The protein below binds the small molecule below.
Small molecule (SMILES): CC[C@H](C)[C@H](NC(=O)[C@@H](N)CC(C)C)C(=O)NCC(=O)N[C@@H](CCCN=C(N)N)C(=O)N[C@H](C=O)[C@@H](C)O

Binding-site contacts:
Ligand atom N contacts residue LYS234 of chain 9.C at 3.6 Å.
Ligand atom CB contacts residue SER233 of chain 9.C at 4.1 Å.
Ligand atom CD contacts residue SER86 of chain 10.A at 3.5 Å.
Ligand atom CA contacts residue SER233 of chain 9.C at 3.6 Å.
Ligand atom NE contacts residue SER86 of chain 10.A at 3.6 Å.
Ligand atom CZ contacts residue SER86 of chain 10.A at 3.2 Å.
Ligand atom CD2 contacts residue ILE84 of chain 10.A at 3.9 Å (hydrophobic).
Ligand atom CZ contacts residue LYS98 of chain 10.A at 3.7 Å.
Ligand atom O contacts residue LYS98 of chain 10.A at 3.8 Å.
Ligand atom NH1 contacts residue LYS98 of chain 10.A at 3.7 Å.
Ligand atom N contacts residue LYS234 of chain 9.C at 1.5 Å.
Ligand atom CA contacts residue SER86 of chain 10.A at 4.0 Å.
Ligand atom CA contacts residue LYS234 of chain 9.C at 2.5 Å.
Ligand atom CD contacts residue ASN101 of chain 10.A at 3.2 Å.
Ligand atom NH2 contacts residue PHE100 of chain 10.A at 2.8 Å (h-bond).
Ligand atom NH2 contacts residue LEU87 of chain 10.A at 3.9 Å.
Ligand atom CB contacts residue LYS234 of chain 9.C at 3.9 Å.
Ligand atom C contacts residue SER86 of chain 10.A at 3.6 Å.
Ligand atom NH2 contacts residue LYS98 of chain 10.A at 2.7 Å (salt-bridge).
Ligand atom CZ contacts residue ASN101 of chain 10.A at 3.7 Å.
Ligand atom NH1 contacts residue LEU87 of chain 10.A at 3.9 Å.
Ligand atom NH2 contacts residue SER86 of chain 10.A at 3.5 Å (h-bond).
Ligand atom CB contacts residue SER86 of chain 10.A at 3.9 Å.
Ligand atom NH1 contacts residue THR88 of chain 10.A at 3.8 Å.
Ligand atom CZ contacts residue PHE100 of chain 10.A at 4.1 Å (hydrophobic).
Ligand atom NH2 contacts residue ASN101 of chain 10.A at 3.7 Å.
Ligand atom C contacts residue LYS98 of chain 10.A at 3.7 Å.
Ligand atom NH2 contacts residue LYS97 of chain 10.A at 3.6 Å (salt-bridge).
Ligand atom O contacts residue SER86 of chain 10.A at 2.8 Å (h-bond).
Ligand atom N contacts residue SER233 of chain 9.C at 3.0 Å (h-bond).
Ligand atom C contacts residue THR88 of chain 10.A at 4.2 Å.
Ligand atom O contacts residue LYS234 of chain 9.C at 3.4 Å.
Ligand atom CG contacts residue SER86 of chain 10.A at 4.2 Å.
Ligand atom CD1 contacts residue ILE84 of chain 10.A at 4.0 Å (hydrophobic).
Ligand atom N contacts residue SER86 of chain 10.A at 4.0 Å.
Ligand atom NH1 contacts residue SER86 of chain 10.A at 3.4 Å (h-bond).
Ligand atom NE contacts residue ASN101 of chain 10.A at 3.0 Å (h-bond).
Ligand atom C contacts residue LYS234 of chain 9.C at 3.0 Å.
Ligand atom CZ contacts residue LEU87 of chain 10.A at 4.2 Å (hydrophobic).
Ligand atom O contacts residue THR88 of chain 10.A at 3.7 Å.

Sequence of chain 10.A:
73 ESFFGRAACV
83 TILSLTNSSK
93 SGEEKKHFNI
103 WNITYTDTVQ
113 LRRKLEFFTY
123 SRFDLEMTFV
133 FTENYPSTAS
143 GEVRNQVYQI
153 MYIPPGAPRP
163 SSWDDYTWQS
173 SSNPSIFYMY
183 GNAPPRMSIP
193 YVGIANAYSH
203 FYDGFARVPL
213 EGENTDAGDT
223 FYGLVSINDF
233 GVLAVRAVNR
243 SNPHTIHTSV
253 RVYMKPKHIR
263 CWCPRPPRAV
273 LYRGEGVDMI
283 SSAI

Sequence of chain 9.C:
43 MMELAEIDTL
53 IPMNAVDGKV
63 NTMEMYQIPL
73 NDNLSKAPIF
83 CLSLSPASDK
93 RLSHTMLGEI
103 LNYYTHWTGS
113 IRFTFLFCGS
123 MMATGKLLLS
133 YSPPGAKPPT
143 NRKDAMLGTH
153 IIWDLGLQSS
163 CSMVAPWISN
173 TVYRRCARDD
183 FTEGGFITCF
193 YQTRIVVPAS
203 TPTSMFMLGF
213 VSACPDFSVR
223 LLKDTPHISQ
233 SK